Binding-site contacts:
Ligand atom CG2 contacts residue PHE71 of chain 3.A at 4.0 Å (hydrophobic).
Ligand atom CD1 contacts residue THR349 of chain 3.A at 4.3 Å.

Sequence of chain 3.A:
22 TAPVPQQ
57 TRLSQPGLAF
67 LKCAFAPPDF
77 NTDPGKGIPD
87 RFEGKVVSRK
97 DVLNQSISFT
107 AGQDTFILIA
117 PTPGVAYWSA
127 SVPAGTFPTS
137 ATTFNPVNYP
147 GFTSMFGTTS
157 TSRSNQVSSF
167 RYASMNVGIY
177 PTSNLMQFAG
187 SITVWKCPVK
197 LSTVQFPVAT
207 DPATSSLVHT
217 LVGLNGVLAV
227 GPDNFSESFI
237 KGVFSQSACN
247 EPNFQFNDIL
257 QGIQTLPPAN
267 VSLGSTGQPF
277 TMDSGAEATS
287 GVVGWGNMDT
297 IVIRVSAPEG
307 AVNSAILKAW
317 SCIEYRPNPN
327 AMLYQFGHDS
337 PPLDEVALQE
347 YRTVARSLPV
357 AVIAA

This small molecule binds to this protein.
Small molecule (SMILES): CC[C@H](C)[C@@H](C=O)NC(=O)[C@H](CO)NC(=O)[C@H](CCCCN)NC(=O)[C@@H](N)C(C)C